Binding-site contacts:
Ligand atom C5 contacts residue THR193 of chain 1.A at 3.7 Å.
Ligand atom C2 contacts residue ASN191 of chain 1.A at 2.5 Å.
Ligand atom O5 contacts residue THR193 of chain 1.A at 3.5 Å (h-bond).
Ligand atom C8 contacts residue ILE156 of chain 1.A at 3.2 Å (hydrophobic).
Ligand atom C1 contacts residue ASN191 of chain 1.A at 1.4 Å.
Ligand atom C1 contacts residue THR193 of chain 1.A at 3.4 Å.
Ligand atom C4 contacts residue ASN191 of chain 1.A at 4.2 Å.
Ligand atom O7 contacts residue LYS229 of chain 1.A at 3.9 Å.
Ligand atom C6 contacts residue THR193 of chain 1.A at 4.2 Å.
Ligand atom C7 contacts residue ILE156 of chain 1.A at 3.7 Å (hydrophobic).
Ligand atom O7 contacts residue GLN189 of chain 1.A at 4.2 Å.
Ligand atom C3 contacts residue ASN191 of chain 1.A at 3.8 Å.
Ligand atom C8 contacts residue ASN191 of chain 1.A at 4.5 Å.
Ligand atom O5 contacts residue ASN191 of chain 1.A at 2.4 Å (h-bond).
Ligand atom O7 contacts residue ASN191 of chain 1.A at 3.3 Å (h-bond).
Ligand atom C5 contacts residue ASN191 of chain 1.A at 3.7 Å.
Ligand atom C7 contacts residue ASN191 of chain 1.A at 3.3 Å.
Ligand atom C8 contacts residue THR150 of chain 1.A at 4.2 Å.
Ligand atom C8 contacts residue GLN189 of chain 1.A at 4.5 Å.
Ligand atom O6 contacts residue GLU194 of chain 1.A at 4.0 Å.
Ligand atom N2 contacts residue ILE156 of chain 1.A at 3.7 Å.
Ligand atom O6 contacts residue THR193 of chain 1.A at 3.8 Å.
Ligand atom O6 contacts residue ASN191 of chain 1.A at 4.2 Å.
Ligand atom O6 contacts residue GLU194 of chain 1.A at 4.1 Å.
Ligand atom N2 contacts residue ASN191 of chain 1.A at 2.9 Å (h-bond).
Ligand atom O6 contacts residue THR193 of chain 1.A at 3.8 Å.

A small-molecule ligand and the protein it binds are described below.
Small molecule (SMILES): CC(=O)N[C@H]1[C@@H](O[C@H]2[C@H](O)[C@@H](NC(C)=O)CO[C@@H]2CO)O[C@H](CO)[C@@H](O[C@H]2O[C@H](CO)[C@@H](O)[C@H](O)[C@@H]2O)[C@@H]1O

Sequence of chain 1.A:
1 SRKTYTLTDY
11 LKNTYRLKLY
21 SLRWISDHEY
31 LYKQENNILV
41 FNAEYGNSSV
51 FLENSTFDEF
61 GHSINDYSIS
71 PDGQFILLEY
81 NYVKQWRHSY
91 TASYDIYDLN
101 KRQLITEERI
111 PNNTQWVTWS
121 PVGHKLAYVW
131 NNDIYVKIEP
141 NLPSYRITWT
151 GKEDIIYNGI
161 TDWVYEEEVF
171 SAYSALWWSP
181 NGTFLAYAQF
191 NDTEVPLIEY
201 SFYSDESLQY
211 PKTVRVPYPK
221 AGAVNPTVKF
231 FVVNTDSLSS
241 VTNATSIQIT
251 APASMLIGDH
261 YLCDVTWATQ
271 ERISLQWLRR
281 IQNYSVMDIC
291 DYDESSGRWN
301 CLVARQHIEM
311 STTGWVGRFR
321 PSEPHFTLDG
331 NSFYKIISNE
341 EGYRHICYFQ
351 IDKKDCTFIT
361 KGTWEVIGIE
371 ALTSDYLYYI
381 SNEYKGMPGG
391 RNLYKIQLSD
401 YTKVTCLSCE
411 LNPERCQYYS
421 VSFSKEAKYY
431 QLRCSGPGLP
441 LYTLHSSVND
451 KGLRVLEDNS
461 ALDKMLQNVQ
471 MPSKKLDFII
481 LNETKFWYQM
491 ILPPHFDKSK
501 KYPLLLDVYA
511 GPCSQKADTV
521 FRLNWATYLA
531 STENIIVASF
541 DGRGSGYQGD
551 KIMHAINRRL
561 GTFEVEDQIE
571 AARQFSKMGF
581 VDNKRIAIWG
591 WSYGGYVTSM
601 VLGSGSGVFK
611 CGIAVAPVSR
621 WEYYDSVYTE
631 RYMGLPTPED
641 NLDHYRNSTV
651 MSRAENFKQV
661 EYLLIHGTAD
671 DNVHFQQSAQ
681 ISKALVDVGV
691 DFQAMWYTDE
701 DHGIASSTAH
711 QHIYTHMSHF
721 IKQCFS